The protein below binds the small molecule below.
Small molecule (SMILES): CC(=O)N[C@@H]1[C@@H](O)[C@H](O)[C@@H](CO)O[C@H]1O

Sequence of chain 1.A:
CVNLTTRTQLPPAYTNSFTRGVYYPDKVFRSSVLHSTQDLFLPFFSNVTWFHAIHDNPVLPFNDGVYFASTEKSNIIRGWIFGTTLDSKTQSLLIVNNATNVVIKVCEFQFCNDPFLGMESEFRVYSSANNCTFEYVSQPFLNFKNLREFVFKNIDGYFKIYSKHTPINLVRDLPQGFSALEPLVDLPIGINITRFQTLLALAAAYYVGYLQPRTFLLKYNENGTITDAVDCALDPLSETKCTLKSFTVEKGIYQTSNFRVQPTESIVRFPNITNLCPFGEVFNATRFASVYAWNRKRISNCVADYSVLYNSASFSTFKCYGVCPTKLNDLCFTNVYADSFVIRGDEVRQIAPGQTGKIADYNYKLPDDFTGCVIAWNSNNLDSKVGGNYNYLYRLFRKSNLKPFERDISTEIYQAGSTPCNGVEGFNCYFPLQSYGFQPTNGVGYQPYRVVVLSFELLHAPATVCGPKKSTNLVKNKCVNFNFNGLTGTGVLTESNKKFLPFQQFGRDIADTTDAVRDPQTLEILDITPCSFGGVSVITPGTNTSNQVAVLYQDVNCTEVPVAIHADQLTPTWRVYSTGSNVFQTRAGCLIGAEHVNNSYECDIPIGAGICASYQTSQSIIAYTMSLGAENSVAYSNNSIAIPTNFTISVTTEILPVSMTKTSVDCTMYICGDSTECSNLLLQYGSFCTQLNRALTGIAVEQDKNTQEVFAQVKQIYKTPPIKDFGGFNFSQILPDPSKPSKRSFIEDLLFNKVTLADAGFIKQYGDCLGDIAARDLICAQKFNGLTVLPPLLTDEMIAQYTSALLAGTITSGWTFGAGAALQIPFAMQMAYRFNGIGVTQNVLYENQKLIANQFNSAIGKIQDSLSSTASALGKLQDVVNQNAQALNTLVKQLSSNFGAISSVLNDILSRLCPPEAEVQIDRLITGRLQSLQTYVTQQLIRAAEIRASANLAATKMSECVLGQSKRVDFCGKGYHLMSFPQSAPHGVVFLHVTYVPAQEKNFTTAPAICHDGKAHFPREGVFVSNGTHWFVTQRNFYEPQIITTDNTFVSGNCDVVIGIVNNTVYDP

Binding-site contacts:
Ligand atom C8 contacts residue ILE1117 of chain 1.A at 4.3 Å (hydrophobic).
Ligand atom C7 contacts residue ASN696 of chain 1.A at 4.0 Å.
Ligand atom C1 contacts residue ASN696 of chain 1.A at 1.4 Å.
Ligand atom C8 contacts residue GLY1118 of chain 1.A at 3.6 Å.
Ligand atom O5 contacts residue ASN696 of chain 1.A at 2.4 Å (h-bond).
Ligand atom C1 contacts residue ASN697 of chain 1.A at 4.2 Å.
Ligand atom N2 contacts residue ASN696 of chain 1.A at 2.9 Å (h-bond).
Ligand atom C5 contacts residue ASN696 of chain 1.A at 3.7 Å.
Ligand atom O6 contacts residue ASN696 of chain 1.A at 4.4 Å.
Ligand atom C2 contacts residue ASN696 of chain 1.A at 2.4 Å.
Ligand atom C3 contacts residue ASN696 of chain 1.A at 3.8 Å.
Ligand atom C4 contacts residue ASN696 of chain 1.A at 4.2 Å.